The protein below binds the small molecule below.
Small molecule (SMILES): CC(=O)N[C@@H]1[C@@H](O)[C@H](O)[C@@H](CO)O[C@H]1O

Binding-site contacts:
Ligand atom C3 contacts residue ASN65 of chain 3.B at 3.7 Å.
Ligand atom C2 contacts residue ASN65 of chain 3.B at 2.3 Å.
Ligand atom N2 contacts residue ILE361 of chain 3.B at 4.1 Å.
Ligand atom O7 contacts residue LYS62 of chain 3.B at 4.1 Å.
Ligand atom C1 contacts residue ASN65 of chain 3.B at 1.4 Å.
Ligand atom C5 contacts residue ASN65 of chain 3.B at 3.6 Å.
Ligand atom C8 contacts residue LYS62 of chain 3.B at 4.5 Å.
Ligand atom O7 contacts residue ASN65 of chain 3.B at 3.0 Å (h-bond).
Ligand atom C7 contacts residue ASN65 of chain 3.B at 3.1 Å.
Ligand atom C8 contacts residue ASN65 of chain 3.B at 4.4 Å.
Ligand atom N2 contacts residue ASN65 of chain 3.B at 2.7 Å (h-bond).
Ligand atom C8 contacts residue ILE392 of chain 3.B at 4.1 Å (hydrophobic).
Ligand atom C7 contacts residue ILE361 of chain 3.B at 4.1 Å (hydrophobic).
Ligand atom O5 contacts residue ASN65 of chain 3.B at 2.4 Å (h-bond).
Ligand atom C8 contacts residue ILE361 of chain 3.B at 3.9 Å (hydrophobic).
Ligand atom C4 contacts residue ASN65 of chain 3.B at 4.1 Å.

Sequence of chain 3.B:
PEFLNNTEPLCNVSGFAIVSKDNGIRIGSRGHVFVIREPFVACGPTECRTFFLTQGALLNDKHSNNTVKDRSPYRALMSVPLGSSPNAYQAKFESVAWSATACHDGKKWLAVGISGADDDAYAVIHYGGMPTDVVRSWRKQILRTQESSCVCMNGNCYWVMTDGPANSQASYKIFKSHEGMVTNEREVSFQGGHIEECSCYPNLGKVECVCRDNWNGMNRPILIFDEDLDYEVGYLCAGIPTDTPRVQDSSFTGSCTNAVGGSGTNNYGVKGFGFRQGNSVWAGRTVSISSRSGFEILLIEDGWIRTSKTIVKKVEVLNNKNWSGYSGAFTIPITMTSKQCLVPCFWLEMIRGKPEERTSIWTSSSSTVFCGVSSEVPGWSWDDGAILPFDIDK